Binding-site contacts:
Ligand atom CAW contacts residue ASN43 of chain 1.A at 3.4 Å.
Ligand atom CL1 contacts residue ASN43 of chain 1.A at 3.4 Å.
Ligand atom OAT contacts residue ASN43 of chain 1.A at 3.7 Å.
Ligand atom OAB contacts residue MET90 of chain 1.A at 3.4 Å.
Ligand atom NAH contacts residue MET90 of chain 1.A at 3.8 Å.
Ligand atom NAH contacts residue GLY89 of chain 1.A at 3.0 Å (h-bond).
Ligand atom OAS contacts residue ASP85 of chain 1.A at 2.6 Å (salt-bridge).
Ligand atom CAJ contacts residue ASN43 of chain 1.A at 3.6 Å.
Ligand atom OAS contacts residue ASN43 of chain 1.A at 3.8 Å.
Ligand atom CAQ contacts residue ASN43 of chain 1.A at 3.8 Å.
Ligand atom NAA contacts residue MET90 of chain 1.A at 3.8 Å.
Ligand atom OAT contacts residue LEU40 of chain 1.A at 3.7 Å.
Ligand atom CAQ contacts residue ASP85 of chain 1.A at 3.5 Å.
Ligand atom NAA contacts residue ALA47 of chain 1.A at 3.7 Å.
Ligand atom OAY contacts residue LYS50 of chain 1.A at 3.6 Å.
Ligand atom CAI contacts residue ASN43 of chain 1.A at 3.5 Å.
Ligand atom CAX contacts residue ILE88 of chain 1.A at 3.7 Å (hydrophobic).
Ligand atom CAO contacts residue ASN43 of chain 1.A at 3.7 Å.
Ligand atom CBC contacts residue GLY89 of chain 1.A at 3.5 Å.
Ligand atom CBC contacts residue ILE88 of chain 1.A at 3.8 Å (hydrophobic).
Ligand atom OAS contacts residue ALA47 of chain 1.A at 3.3 Å.
Ligand atom CAP contacts residue ASN43 of chain 1.A at 3.5 Å.
Ligand atom CAC contacts residue GLY89 of chain 1.A at 3.5 Å.
Ligand atom OAB contacts residue GLY89 of chain 1.A at 3.0 Å (h-bond).
Ligand atom OAB contacts residue ALA47 of chain 1.A at 3.8 Å.
Ligand atom CAC contacts residue MET90 of chain 1.A at 3.5 Å (hydrophobic).
Ligand atom CAD contacts residue ALA47 of chain 1.A at 3.8 Å (hydrophobic).
Ligand atom CAN contacts residue MET90 of chain 1.A at 3.7 Å (hydrophobic).
Ligand atom CAR contacts residue ASP85 of chain 1.A at 3.5 Å.
Ligand atom CAQ contacts residue SER44 of chain 1.A at 3.7 Å.
Ligand atom OAS contacts residue SER44 of chain 1.A at 3.6 Å.
Ligand atom NAA contacts residue THR176 of chain 1.A at 3.0 Å (h-bond).
Ligand atom CBC contacts residue ASP94 of chain 1.A at 3.8 Å.
Ligand atom CL1 contacts residue PHE130 of chain 1.A at 3.3 Å.
Ligand atom OAS contacts residue THR176 of chain 1.A at 3.7 Å.
Ligand atom NAH contacts residue ILE88 of chain 1.A at 3.2 Å.
Ligand atom OAB contacts residue THR176 of chain 1.A at 3.8 Å.
Ligand atom CBA contacts residue LYS50 of chain 1.A at 3.1 Å.
Ligand atom CAE contacts residue ALA47 of chain 1.A at 3.7 Å (hydrophobic).
Ligand atom OAT contacts residue VAL178 of chain 1.A at 3.4 Å.

Sequence of chain 1.A:
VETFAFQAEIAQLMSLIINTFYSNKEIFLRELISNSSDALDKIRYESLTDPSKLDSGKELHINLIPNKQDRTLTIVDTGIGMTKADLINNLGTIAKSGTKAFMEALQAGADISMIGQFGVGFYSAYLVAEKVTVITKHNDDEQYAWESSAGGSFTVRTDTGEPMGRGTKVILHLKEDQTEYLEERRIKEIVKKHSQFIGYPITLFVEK

This small molecule binds to this protein.
Small molecule (SMILES): COc1ccc(-c2c(-c3cc(Cl)c(O)cc3O)noc2NC(=O)C(C)(C)C)cc1